A protein and the small-molecule ligand that binds it are described below.
Small molecule (SMILES): C=CC1=C(C)C2=N3->[Ni]45<-N6=C(C=c7c(C)c(C=C)c(n74)=C2)C(C)=C(CCC(=O)O)C6=Cc2c(CCC(=O)O)c(C)c(n25)C=C13

Binding-site contacts:
Ligand atom CHC contacts residue PHE98 of chain 1.I at 3.4 Å (hydrophobic).
Ligand atom C2D contacts residue PHE43 of chain 1.I at 3.6 Å (hydrophobic).
Ligand atom CMC contacts residue ASN97 of chain 1.I at 3.3 Å.
Ligand atom NA contacts residue VAL62 of chain 1.I at 3.9 Å.
Ligand atom CMA contacts residue LYS61 of chain 1.I at 3.7 Å.
Ligand atom CMA contacts residue ALA65 of chain 1.I at 3.6 Å (hydrophobic).
Ligand atom C1A contacts residue HIS87 of chain 1.I at 3.5 Å.
Ligand atom C4D contacts residue HIS87 of chain 1.I at 3.6 Å.
Ligand atom O1A contacts residue LYS61 of chain 1.I at 3.8 Å.
Ligand atom CGD contacts residue PHE46 of chain 1.I at 3.4 Å (hydrophobic).
Ligand atom NI contacts residue HIS87 of chain 1.I at 3.0 Å.
Ligand atom NC contacts residue HIS87 of chain 1.I at 3.6 Å (h-bond).
Ligand atom C4B contacts residue LEU101 of chain 1.I at 3.8 Å (hydrophobic).
Ligand atom CHB contacts residue HIS87 of chain 1.I at 3.7 Å.
Ligand atom CHA contacts residue HIS87 of chain 1.I at 3.6 Å.
Ligand atom C1D contacts residue PHE43 of chain 1.I at 3.7 Å (hydrophobic).
Ligand atom CAC contacts residue VAL93 of chain 1.I at 3.5 Å (hydrophobic).
Ligand atom C4B contacts residue HIS87 of chain 1.I at 3.7 Å.
Ligand atom CHC contacts residue LEU101 of chain 1.I at 3.5 Å (hydrophobic).
Ligand atom C2B contacts residue VAL62 of chain 1.I at 3.7 Å (hydrophobic).
Ligand atom NA contacts residue HIS87 of chain 1.I at 3.1 Å (h-bond).
Ligand atom CMD contacts residue PHE43 of chain 1.I at 3.5 Å (hydrophobic).
Ligand atom CBA contacts residue LYS61 of chain 1.I at 3.5 Å.
Ligand atom C4A contacts residue HIS87 of chain 1.I at 3.5 Å.
Ligand atom CAC contacts residue TYR42 of chain 1.I at 3.8 Å (hydrophobic).
Ligand atom CAD contacts residue LEU91 of chain 1.I at 3.2 Å (hydrophobic).
Ligand atom ND contacts residue HIS87 of chain 1.I at 3.2 Å.
Ligand atom C3D contacts residue LEU91 of chain 1.I at 3.6 Å (hydrophobic).
Ligand atom C1B contacts residue HIS87 of chain 1.I at 3.5 Å.
Ligand atom CBC contacts residue TYR42 of chain 1.I at 3.6 Å (hydrophobic).
Ligand atom C1B contacts residue VAL62 of chain 1.I at 3.8 Å (hydrophobic).
Ligand atom O1D contacts residue PHE46 of chain 1.I at 3.4 Å.
Ligand atom NB contacts residue HIS87 of chain 1.I at 3.1 Å (h-bond).
Ligand atom CBB contacts residue LEU101 of chain 1.I at 3.6 Å (hydrophobic).
Ligand atom CMD contacts residue TYR42 of chain 1.I at 3.2 Å (hydrophobic).
Ligand atom CMC contacts residue PHE98 of chain 1.I at 3.7 Å (hydrophobic).
Ligand atom CHD contacts residue PHE43 of chain 1.I at 3.6 Å (hydrophobic).
Ligand atom CBD contacts residue PHE46 of chain 1.I at 3.4 Å (hydrophobic).
Ligand atom CMA contacts residue LEU83 of chain 1.I at 3.3 Å (hydrophobic).
Ligand atom C3A contacts residue LEU83 of chain 1.I at 3.8 Å (hydrophobic).

Sequence of chain 1.I:
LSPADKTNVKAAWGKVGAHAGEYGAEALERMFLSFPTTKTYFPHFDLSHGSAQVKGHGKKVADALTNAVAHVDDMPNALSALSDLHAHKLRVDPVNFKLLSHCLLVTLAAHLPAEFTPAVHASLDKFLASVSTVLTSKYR